Sequence of chain 1.A:
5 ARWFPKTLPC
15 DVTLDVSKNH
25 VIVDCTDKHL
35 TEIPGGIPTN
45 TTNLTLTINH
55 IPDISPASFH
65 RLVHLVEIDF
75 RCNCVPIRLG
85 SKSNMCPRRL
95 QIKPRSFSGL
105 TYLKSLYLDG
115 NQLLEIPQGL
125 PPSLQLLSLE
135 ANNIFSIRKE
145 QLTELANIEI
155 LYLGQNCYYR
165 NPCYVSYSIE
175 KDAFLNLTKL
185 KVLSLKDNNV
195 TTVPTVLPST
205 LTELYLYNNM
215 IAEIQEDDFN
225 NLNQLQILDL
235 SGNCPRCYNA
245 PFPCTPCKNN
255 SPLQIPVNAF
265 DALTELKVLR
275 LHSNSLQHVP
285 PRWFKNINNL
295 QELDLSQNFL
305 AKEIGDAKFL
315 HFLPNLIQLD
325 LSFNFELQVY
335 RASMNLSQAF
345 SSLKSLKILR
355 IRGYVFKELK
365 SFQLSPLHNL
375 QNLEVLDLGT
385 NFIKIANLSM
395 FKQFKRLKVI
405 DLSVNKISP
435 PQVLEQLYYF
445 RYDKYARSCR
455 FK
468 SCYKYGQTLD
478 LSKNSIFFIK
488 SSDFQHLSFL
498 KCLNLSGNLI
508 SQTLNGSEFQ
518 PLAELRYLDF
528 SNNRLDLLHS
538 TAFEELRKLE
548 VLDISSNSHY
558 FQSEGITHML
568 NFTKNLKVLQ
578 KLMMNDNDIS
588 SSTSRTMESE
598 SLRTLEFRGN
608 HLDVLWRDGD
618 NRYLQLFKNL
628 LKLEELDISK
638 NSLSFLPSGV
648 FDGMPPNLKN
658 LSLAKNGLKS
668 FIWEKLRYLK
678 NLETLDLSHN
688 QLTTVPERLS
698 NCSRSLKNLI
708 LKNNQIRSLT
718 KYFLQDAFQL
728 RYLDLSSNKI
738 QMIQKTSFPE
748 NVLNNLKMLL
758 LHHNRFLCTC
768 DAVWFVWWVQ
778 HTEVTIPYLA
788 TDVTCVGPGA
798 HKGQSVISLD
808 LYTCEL

Sequence of chain 1.B:
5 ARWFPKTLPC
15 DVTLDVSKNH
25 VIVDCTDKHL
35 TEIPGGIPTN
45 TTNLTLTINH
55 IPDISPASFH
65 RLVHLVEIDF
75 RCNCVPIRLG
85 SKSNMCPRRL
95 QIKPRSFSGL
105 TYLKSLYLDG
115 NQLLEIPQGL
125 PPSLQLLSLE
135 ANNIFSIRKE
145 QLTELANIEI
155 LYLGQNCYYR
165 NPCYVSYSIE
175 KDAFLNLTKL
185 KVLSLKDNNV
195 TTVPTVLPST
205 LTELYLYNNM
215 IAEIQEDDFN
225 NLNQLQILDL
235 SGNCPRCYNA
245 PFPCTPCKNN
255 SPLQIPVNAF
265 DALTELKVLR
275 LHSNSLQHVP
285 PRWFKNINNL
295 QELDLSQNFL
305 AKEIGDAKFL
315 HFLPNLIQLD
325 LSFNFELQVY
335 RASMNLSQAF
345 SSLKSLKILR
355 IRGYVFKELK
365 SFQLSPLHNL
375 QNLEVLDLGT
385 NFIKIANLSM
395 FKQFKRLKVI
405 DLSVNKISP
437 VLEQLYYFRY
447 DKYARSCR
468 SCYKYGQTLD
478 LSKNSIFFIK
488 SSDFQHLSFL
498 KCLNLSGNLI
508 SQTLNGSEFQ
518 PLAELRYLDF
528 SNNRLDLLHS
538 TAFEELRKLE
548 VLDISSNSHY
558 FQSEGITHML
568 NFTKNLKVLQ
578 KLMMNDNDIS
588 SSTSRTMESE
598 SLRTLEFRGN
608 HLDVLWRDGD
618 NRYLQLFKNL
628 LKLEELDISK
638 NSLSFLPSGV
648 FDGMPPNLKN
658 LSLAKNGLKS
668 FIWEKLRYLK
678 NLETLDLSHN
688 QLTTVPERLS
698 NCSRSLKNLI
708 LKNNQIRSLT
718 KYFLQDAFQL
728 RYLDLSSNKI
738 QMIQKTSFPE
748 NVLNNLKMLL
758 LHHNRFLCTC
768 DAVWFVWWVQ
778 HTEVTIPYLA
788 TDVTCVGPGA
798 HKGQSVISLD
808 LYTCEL

Binding-site contacts:
Ligand atom C5' contacts residue ALA450 of chain 1.B at 3.5 Å (hydrophobic).
Ligand atom C2' contacts residue ARG614 of chain 1.A at 3.4 Å.
Ligand atom O2 contacts residue GLN159 of chain 1.B at 3.2 Å (h-bond).
Ligand atom O2' contacts residue GLN159 of chain 1.B at 3.1 Å (h-bond).
Ligand atom O2' contacts residue ARG614 of chain 1.A at 2.7 Å (salt-bridge).
Ligand atom O5' contacts residue ARG445 of chain 1.B at 3.5 Å.
Ligand atom OP2 contacts residue TYR446 of chain 1.B at 3.6 Å.
Ligand atom O2 contacts residue GLU134 of chain 1.B at 3.1 Å (salt-bridge).
Ligand atom O4 contacts residue ARG75 of chain 1.B at 3.2 Å (salt-bridge).
Ligand atom C5 contacts residue SER452 of chain 1.B at 3.6 Å.
Ligand atom OP1 contacts residue ASP447 of chain 1.B at 3.0 Å (salt-bridge).
Ligand atom O2 contacts residue VAL79 of chain 1.B at 3.2 Å.
Ligand atom O3' contacts residue CYS453 of chain 1.B at 3.3 Å (h-bond).
Ligand atom N1 contacts residue ARG451 of chain 1.B at 3.1 Å (salt-bridge).
Ligand atom OP2 contacts residue CYS453 of chain 1.B at 2.6 Å (h-bond).
Ligand atom C2 contacts residue GLU134 of chain 1.B at 3.4 Å.
Ligand atom O2 contacts residue CYS76 of chain 1.B at 3.5 Å (h-bond).
Ligand atom O2' contacts residue CYS453 of chain 1.B at 3.3 Å.
Ligand atom C4' contacts residue LEU83 of chain 1.B at 3.1 Å (hydrophobic).
Ligand atom OP1 contacts residue TYR446 of chain 1.B at 3.5 Å (h-bond).
Ligand atom C2 contacts residue ARG451 of chain 1.B at 3.4 Å.
Ligand atom OP1 contacts residue TYR162 of chain 1.B at 2.7 Å (h-bond).
Ligand atom O3' contacts residue LEU83 of chain 1.B at 3.4 Å.
Ligand atom O4 contacts residue ARG451 of chain 1.B at 3.0 Å (salt-bridge).
Ligand atom P contacts residue TYR162 of chain 1.B at 3.6 Å.
Ligand atom O3' contacts residue GLN159 of chain 1.B at 3.2 Å (h-bond).
Ligand atom OP2 contacts residue SER452 of chain 1.B at 3.2 Å.
Ligand atom C6 contacts residue ARG451 of chain 1.B at 3.3 Å.
Ligand atom C5' contacts residue LEU83 of chain 1.B at 3.2 Å (hydrophobic).
Ligand atom O5' contacts residue TYR446 of chain 1.B at 3.3 Å (h-bond).
Ligand atom N3 contacts residue GLU134 of chain 1.B at 2.8 Å (salt-bridge).
Ligand atom O2' contacts residue ARG451 of chain 1.B at 2.6 Å (salt-bridge).
Ligand atom C2' contacts residue ARG451 of chain 1.B at 2.9 Å.
Ligand atom O4 contacts residue HIS54 of chain 1.B at 3.1 Å (h-bond).
Ligand atom OP2 contacts residue LEU83 of chain 1.B at 3.4 Å.
Ligand atom OP2 contacts residue ARG164 of chain 1.B at 2.9 Å (salt-bridge).
Ligand atom O3' contacts residue TYR162 of chain 1.B at 3.3 Å (h-bond).
Ligand atom OP1 contacts residue ARG445 of chain 1.B at 3.0 Å (salt-bridge).
Ligand atom O4 contacts residue ASP113 of chain 1.B at 3.4 Å.
Ligand atom O4' contacts residue GLY84 of chain 1.B at 3.4 Å.

The small molecule below binds the protein below.
Small molecule (SMILES): Nc1nc(=O)c2ncn([C@@H]3O[C@H](CO[P](=O)(O)O[C@H]4[C@@H](O)[C@H](n5ccc(=O)[nH]c5=O)O[C@@H]4CO[P](=O)(O)O[C@H]4[C@@H](O)[C@H](n5ccc(=O)[nH]c5=O)O[C@@H]4COP(=O)=O)[C@@H](OP(=O)(O)O)[C@H]3O)c2[nH]1